Binding-site contacts:
Ligand atom C7 contacts residue ARG34 of chain 1.B at 3.7 Å.
Ligand atom C9 contacts residue LEU229 of chain 1.B at 3.8 Å (hydrophobic).
Ligand atom O18 contacts residue PRO230 of chain 1.B at 3.3 Å.
Ligand atom C3A contacts residue PHE117 of chain 1.B at 3.7 Å (hydrophobic).
Ligand atom C7 contacts residue LEU228 of chain 1.B at 3.5 Å (hydrophobic).
Ligand atom C8 contacts residue NAP1 of chain 1.H at 3.4 Å.
Ligand atom N24 contacts residue PHE117 of chain 1.B at 3.5 Å.
Ligand atom C13 contacts residue MET233 of chain 1.B at 3.8 Å (hydrophobic).
Ligand atom C2 contacts residue PHE117 of chain 1.B at 3.4 Å (hydrophobic).
Ligand atom C3A contacts residue NAP1 of chain 1.H at 3.5 Å.
Ligand atom C21 contacts residue PRO230 of chain 1.B at 3.5 Å (hydrophobic).
Ligand atom N25 contacts residue TYR194 of chain 1.B at 2.9 Å (h-bond).
Ligand atom N3 contacts residue TYR194 of chain 1.B at 3.6 Å.
Ligand atom C8 contacts residue ARG34 of chain 1.B at 3.5 Å.
Ligand atom N3 contacts residue PHE117 of chain 1.B at 3.5 Å.
Ligand atom C5 contacts residue PHE117 of chain 1.B at 3.7 Å (hydrophobic).
Ligand atom C6 contacts residue NAP1 of chain 1.H at 3.5 Å.
Ligand atom C4 contacts residue NAP1 of chain 1.H at 3.8 Å.
Ligand atom C17 contacts residue NAP1 of chain 1.H at 3.6 Å.
Ligand atom C7 contacts residue NAP1 of chain 1.H at 3.6 Å.
Ligand atom N25 contacts residue PHE117 of chain 1.B at 3.5 Å.
Ligand atom N24 contacts residue SER115 of chain 1.B at 2.9 Å (h-bond).
Ligand atom N25 contacts residue ASP181 of chain 1.B at 3.8 Å.
Ligand atom C17 contacts residue PHE117 of chain 1.B at 3.8 Å (hydrophobic).
Ligand atom C9 contacts residue NAP1 of chain 1.H at 3.6 Å.
Ligand atom C12 contacts residue PRO230 of chain 1.B at 3.8 Å (hydrophobic).
Ligand atom N25 contacts residue NAP1 of chain 1.H at 3.7 Å.
Ligand atom C4A contacts residue PHE117 of chain 1.B at 3.6 Å (hydrophobic).
Ligand atom C4 contacts residue PHE117 of chain 1.B at 3.5 Å (hydrophobic).
Ligand atom C23 contacts residue CYS188 of chain 1.B at 3.7 Å (hydrophobic).
Ligand atom N24 contacts residue NAP1 of chain 1.H at 3.1 Å (h-bond).
Ligand atom N1 contacts residue PHE117 of chain 1.B at 3.8 Å.
Ligand atom N1 contacts residue NAP1 of chain 1.H at 2.7 Å (h-bond).
Ligand atom C12 contacts residue PHE117 of chain 1.B at 3.7 Å (hydrophobic).
Ligand atom C13 contacts residue PHE117 of chain 1.B at 3.8 Å (hydrophobic).
Ligand atom C4 contacts residue TYR194 of chain 1.B at 3.8 Å (hydrophobic).
Ligand atom C5 contacts residue NAP1 of chain 1.H at 3.5 Å.
Ligand atom C4A contacts residue NAP1 of chain 1.H at 3.7 Å.
Ligand atom N3 contacts residue NAP1 of chain 1.H at 2.9 Å (h-bond).
Ligand atom C2 contacts residue NAP1 of chain 1.H at 3.4 Å.

Sequence of chain 1.B:
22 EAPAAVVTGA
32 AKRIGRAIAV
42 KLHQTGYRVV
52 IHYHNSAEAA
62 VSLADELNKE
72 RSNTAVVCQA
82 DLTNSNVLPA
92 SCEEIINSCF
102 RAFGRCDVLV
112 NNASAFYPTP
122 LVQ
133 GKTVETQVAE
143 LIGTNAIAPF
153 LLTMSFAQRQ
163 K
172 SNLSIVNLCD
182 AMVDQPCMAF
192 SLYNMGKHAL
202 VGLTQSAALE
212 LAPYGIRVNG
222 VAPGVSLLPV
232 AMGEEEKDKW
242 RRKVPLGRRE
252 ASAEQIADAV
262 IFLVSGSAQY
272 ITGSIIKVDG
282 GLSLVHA

A protein and the small-molecule ligand that binds it are described below.
Small molecule (SMILES): COc1cc(NCc2ccc3[nH+]c(N)nc(N)c3c2C)cc(OC)c1OC